Sequence of chain 2.A:
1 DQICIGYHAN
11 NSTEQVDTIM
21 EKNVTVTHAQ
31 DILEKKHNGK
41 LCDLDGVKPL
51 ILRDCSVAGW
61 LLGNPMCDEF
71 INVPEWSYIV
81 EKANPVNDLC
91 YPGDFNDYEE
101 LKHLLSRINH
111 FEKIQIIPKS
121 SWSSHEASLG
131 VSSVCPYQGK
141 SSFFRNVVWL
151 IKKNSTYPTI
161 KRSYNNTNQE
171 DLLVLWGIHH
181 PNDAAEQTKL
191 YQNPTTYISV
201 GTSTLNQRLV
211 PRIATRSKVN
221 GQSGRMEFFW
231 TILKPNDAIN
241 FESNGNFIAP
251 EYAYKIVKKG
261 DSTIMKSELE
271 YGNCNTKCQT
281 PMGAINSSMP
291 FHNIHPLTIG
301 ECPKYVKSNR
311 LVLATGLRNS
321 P

Binding-site contacts:
Ligand atom O8 contacts residue GLN222 of chain 2.A at 3.3 Å (h-bond).
Ligand atom C9 contacts residue TRP149 of chain 2.A at 4.1 Å (hydrophobic).
Ligand atom C1 contacts residue SER133 of chain 2.A at 3.9 Å.
Ligand atom O9 contacts residue HIS179 of chain 2.A at 2.4 Å (h-bond).
Ligand atom N5 contacts residue TRP149 of chain 2.A at 3.9 Å.
Ligand atom N5 contacts residue VAL131 of chain 2.A at 3.7 Å.
Ligand atom O7 contacts residue GLU186 of chain 2.A at 3.5 Å (salt-bridge).
Ligand atom O10 contacts residue LEU190 of chain 2.A at 2.5 Å.
Ligand atom O6 contacts residue GLN222 of chain 2.A at 3.3 Å (h-bond).
Ligand atom O9 contacts residue GLY224 of chain 2.A at 3.6 Å.
Ligand atom C10 contacts residue TRP149 of chain 2.A at 4.0 Å (hydrophobic).
Ligand atom O9 contacts residue GLU186 of chain 2.A at 2.4 Å (salt-bridge).
Ligand atom O6 contacts residue GLN222 of chain 2.A at 3.6 Å.
Ligand atom C9 contacts residue LEU190 of chain 2.A at 3.7 Å (hydrophobic).
Ligand atom C11 contacts residue LEU129 of chain 2.A at 4.0 Å (hydrophobic).
Ligand atom O9 contacts residue PRO181 of chain 2.A at 4.1 Å.
Ligand atom O8 contacts residue TYR91 of chain 2.A at 2.7 Å (h-bond).
Ligand atom C11 contacts residue LEU190 of chain 2.A at 3.9 Å (hydrophobic).
Ligand atom C11 contacts residue ILE151 of chain 2.A at 3.5 Å (hydrophobic).
Ligand atom C1 contacts residue SER132 of chain 2.A at 3.4 Å.
Ligand atom C9 contacts residue GLU186 of chain 2.A at 2.8 Å.
Ligand atom C11 contacts residue TRP149 of chain 2.A at 3.6 Å (hydrophobic).
Ligand atom O1B contacts residue GLN222 of chain 2.A at 2.7 Å (h-bond).
Ligand atom C8 contacts residue GLU186 of chain 2.A at 3.6 Å.
Ligand atom C4 contacts residue VAL131 of chain 2.A at 3.9 Å (hydrophobic).
Ligand atom C10 contacts residue LEU190 of chain 2.A at 3.5 Å (hydrophobic).
Ligand atom C8 contacts residue GLN222 of chain 2.A at 4.1 Å.
Ligand atom C11 contacts residue GLY130 of chain 2.A at 4.2 Å.
Ligand atom O1A contacts residue SER132 of chain 2.A at 3.6 Å (h-bond).
Ligand atom C1 contacts residue GLN222 of chain 2.A at 3.5 Å.
Ligand atom O4 contacts residue VAL131 of chain 2.A at 4.0 Å.
Ligand atom C9 contacts residue TYR91 of chain 2.A at 3.5 Å (hydrophobic).
Ligand atom O1A contacts residue SER133 of chain 2.A at 2.9 Å (h-bond).
Ligand atom O8 contacts residue TRP149 of chain 2.A at 3.8 Å.
Ligand atom O1B contacts residue SER133 of chain 2.A at 4.0 Å.
Ligand atom O9 contacts residue TYR91 of chain 2.A at 2.9 Å (h-bond).
Ligand atom O1B contacts residue SER132 of chain 2.A at 2.5 Å (h-bond).
Ligand atom C2 contacts residue GLN222 of chain 2.A at 3.7 Å.
Ligand atom C8 contacts residue TYR91 of chain 2.A at 3.6 Å (hydrophobic).
Ligand atom C9 contacts residue HIS179 of chain 2.A at 3.0 Å.

A protein and the small-molecule ligand that binds it are described below.
Small molecule (SMILES): CO[C@]1(C(=O)O)C[C@H](O)[C@@H](NC(C)=O)[C@H]([C@H](O)[C@H](O)CO)O1